Binding-site contacts:
Ligand atom C07 contacts residue HIS178 of chain 1.K at 3.5 Å.
Ligand atom C12 contacts residue TRP117 of chain 1.K at 3.5 Å (hydrophobic).
Ligand atom C19 contacts residue ALA49 of chain 1.K at 3.5 Å (hydrophobic).
Ligand atom C07 contacts residue ILE114 of chain 1.K at 3.4 Å (hydrophobic).
Ligand atom C22 contacts residue MET28 of chain 1.K at 3.7 Å (hydrophobic).
Ligand atom C09 contacts residue PHE122 of chain 1.K at 3.4 Å (hydrophobic).
Ligand atom C29 contacts residue MET28 of chain 1.K at 3.6 Å (hydrophobic).
Ligand atom C28 contacts residue TYR91 of chain 1.K at 3.1 Å (hydrophobic).
Ligand atom O03 contacts residue MET28 of chain 1.K at 3.6 Å.
Ligand atom C20 contacts residue PHE75 of chain 1.K at 3.5 Å (hydrophobic).
Ligand atom C08 contacts residue GLY118 of chain 1.K at 3.4 Å.
Ligand atom C06 contacts residue HIS178 of chain 1.K at 3.7 Å.
Ligand atom C21 contacts residue LEU32 of chain 1.K at 3.6 Å (hydrophobic).
Ligand atom O01 contacts residue TYR193 of chain 1.K at 3.6 Å.
Ligand atom C19 contacts residue MET45 of chain 1.K at 3.4 Å (hydrophobic).
Ligand atom C08 contacts residue HIS178 of chain 1.K at 3.5 Å.
Ligand atom O02 contacts residue GLY118 of chain 1.K at 3.5 Å.
Ligand atom C29 contacts residue HIS25 of chain 1.K at 3.3 Å.
Ligand atom C03 contacts residue TYR193 of chain 1.K at 3.5 Å (hydrophobic).
Ligand atom C27 contacts residue TYR91 of chain 1.K at 3.0 Å (hydrophobic).
Ligand atom C17 contacts residue TYR141 of chain 1.K at 3.6 Å (hydrophobic).
Ligand atom O03 contacts residue TRP95 of chain 1.K at 2.9 Å (h-bond).
Ligand atom O03 contacts residue TYR91 of chain 1.K at 2.5 Å (h-bond).
Ligand atom O04 contacts residue TYR193 of chain 1.K at 2.8 Å (h-bond).
Ligand atom C21 contacts residue PHE75 of chain 1.K at 3.6 Å (hydrophobic).
Ligand atom C07 contacts residue GLY118 of chain 1.K at 3.5 Å.
Ligand atom C20 contacts residue LYS48 of chain 1.K at 3.6 Å.
Ligand atom C29 contacts residue TRP182 of chain 1.K at 3.6 Å (hydrophobic).
Ligand atom C28 contacts residue TRP95 of chain 1.K at 3.3 Å (hydrophobic).
Ligand atom C04 contacts residue LEU121 of chain 1.K at 3.6 Å (hydrophobic).
Ligand atom C25 contacts residue MET28 of chain 1.K at 3.6 Å (hydrophobic).
Ligand atom C28 contacts residue HIS25 of chain 1.K at 3.5 Å.
Ligand atom C18 contacts residue ALA49 of chain 1.K at 3.6 Å (hydrophobic).
Ligand atom C19 contacts residue LYS48 of chain 1.K at 3.7 Å.
Ligand atom O01 contacts residue HIS178 of chain 1.K at 3.1 Å.
Ligand atom O03 contacts residue HIS25 of chain 1.K at 2.8 Å (h-bond).
Ligand atom C29 contacts residue TRP95 of chain 1.K at 3.4 Å (hydrophobic).
Ligand atom C13 contacts residue TYR141 of chain 1.K at 3.4 Å (hydrophobic).
Ligand atom C30 contacts residue TRP182 of chain 1.K at 3.4 Å (hydrophobic).
Ligand atom C28 contacts residue MET28 of chain 1.K at 3.5 Å (hydrophobic).

The protein below binds the small molecule below.
Small molecule (SMILES): O=C1c2cc(-c3ccc(O)cc3)cc(Cc3ccccc3)c2C[C@]1(CO)Cc1ccc(O)cc1

Sequence of chain 1.K:
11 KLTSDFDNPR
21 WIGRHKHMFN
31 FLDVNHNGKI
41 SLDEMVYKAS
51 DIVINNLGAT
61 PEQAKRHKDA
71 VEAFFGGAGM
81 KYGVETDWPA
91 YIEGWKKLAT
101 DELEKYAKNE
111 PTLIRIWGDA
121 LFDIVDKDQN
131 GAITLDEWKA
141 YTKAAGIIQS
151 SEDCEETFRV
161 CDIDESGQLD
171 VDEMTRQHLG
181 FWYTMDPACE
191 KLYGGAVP